Binding-site contacts:
Ligand atom C5 contacts residue LEU184 of chain 1.A at 4.5 Å (hydrophobic).
Ligand atom N4 contacts residue THR179 of chain 1.A at 3.9 Å.
Ligand atom N2 contacts residue VAL126 of chain 1.A at 4.0 Å.
Ligand atom C6 contacts residue THR179 of chain 1.A at 3.7 Å.
Ligand atom C3 contacts residue THR179 of chain 1.A at 4.0 Å.
Ligand atom C1 contacts residue THR179 of chain 1.A at 4.2 Å.
Ligand atom O21 contacts residue GLY118 of chain 1.A at 3.8 Å.
Ligand atom O21 contacts residue TRP176 of chain 1.A at 3.5 Å.
Ligand atom N2 contacts residue TRP176 of chain 1.A at 3.7 Å.
Ligand atom N2 contacts residue GDS1 of chain 1.B at 4.1 Å.
Ligand atom O41 contacts residue VAL14 of chain 1.A at 2.9 Å (h-bond).
Ligand atom C4 contacts residue THR179 of chain 1.A at 3.5 Å.
Ligand atom O22 contacts residue TRP176 of chain 1.A at 3.9 Å.
Ligand atom C6 contacts residue VAL126 of chain 1.A at 4.2 Å (hydrophobic).
Ligand atom O41 contacts residue LYS220 of chain 1.A at 3.3 Å (salt-bridge).
Ligand atom O21 contacts residue VAL126 of chain 1.A at 3.8 Å.
Ligand atom O22 contacts residue GDS1 of chain 1.B at 3.4 Å.
Ligand atom C3 contacts residue PRO16 of chain 1.A at 4.3 Å (hydrophobic).
Ligand atom C2 contacts residue TRP176 of chain 1.A at 4.3 Å (hydrophobic).
Ligand atom C2 contacts residue VAL126 of chain 1.A at 3.7 Å (hydrophobic).
Ligand atom N4 contacts residue VAL14 of chain 1.A at 4.2 Å.
Ligand atom O21 contacts residue TRP122 of chain 1.A at 4.1 Å.
Ligand atom C3 contacts residue VAL14 of chain 1.A at 4.2 Å (hydrophobic).
Ligand atom C2 contacts residue THR179 of chain 1.A at 4.3 Å.
Ligand atom C6 contacts residue LEU184 of chain 1.A at 3.5 Å (hydrophobic).
Ligand atom C1 contacts residue LEU184 of chain 1.A at 4.0 Å (hydrophobic).
Ligand atom O42 contacts residue THR179 of chain 1.A at 4.0 Å.
Ligand atom C1 contacts residue VAL126 of chain 1.A at 3.7 Å (hydrophobic).
Ligand atom C1 contacts residue ALA125 of chain 1.A at 4.3 Å (hydrophobic).
Ligand atom C5 contacts residue THR179 of chain 1.A at 3.3 Å.
Ligand atom O21 contacts residue GLY121 of chain 1.A at 3.6 Å.
Ligand atom C5 contacts residue LEU183 of chain 1.A at 4.4 Å (hydrophobic).
Ligand atom C1 contacts residue GLY121 of chain 1.A at 3.5 Å.
Ligand atom O21 contacts residue GDS1 of chain 1.B at 4.1 Å.
Ligand atom C3 contacts residue VAL126 of chain 1.A at 4.2 Å (hydrophobic).
Ligand atom C6 contacts residue ALA125 of chain 1.A at 3.9 Å (hydrophobic).
Ligand atom O22 contacts residue PRO16 of chain 1.A at 3.6 Å.
Ligand atom N2 contacts residue PRO16 of chain 1.A at 4.3 Å.
Ligand atom C6 contacts residue GLY121 of chain 1.A at 4.2 Å.
Ligand atom O22 contacts residue VAL126 of chain 1.A at 4.3 Å.

This protein binds this small molecule.
Small molecule (SMILES): O=[N+]([O-])c1cccc([N+](=O)[O-])c1

Sequence of chain 1.A:
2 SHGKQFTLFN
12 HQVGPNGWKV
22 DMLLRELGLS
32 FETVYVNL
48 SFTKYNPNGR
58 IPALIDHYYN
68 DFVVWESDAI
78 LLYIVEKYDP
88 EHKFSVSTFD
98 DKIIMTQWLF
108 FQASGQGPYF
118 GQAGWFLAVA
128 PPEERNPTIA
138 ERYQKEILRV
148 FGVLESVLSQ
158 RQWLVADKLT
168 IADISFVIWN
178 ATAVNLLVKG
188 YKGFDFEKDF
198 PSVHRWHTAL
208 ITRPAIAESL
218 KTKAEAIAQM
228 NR